A protein and the small-molecule ligand that binds it are described below.
Small molecule (SMILES): CC(=O)N[C@H]1[C@H](O[C@H]2[C@H](O)[C@@H](NC(C)=O)CO[C@@H]2CO)O[C@H](CO)[C@@H](O[C@@H]2O[C@H](CO)[C@@H](O)[C@H](O)[C@@H]2O)[C@@H]1O

Sequence of chain 1.B:
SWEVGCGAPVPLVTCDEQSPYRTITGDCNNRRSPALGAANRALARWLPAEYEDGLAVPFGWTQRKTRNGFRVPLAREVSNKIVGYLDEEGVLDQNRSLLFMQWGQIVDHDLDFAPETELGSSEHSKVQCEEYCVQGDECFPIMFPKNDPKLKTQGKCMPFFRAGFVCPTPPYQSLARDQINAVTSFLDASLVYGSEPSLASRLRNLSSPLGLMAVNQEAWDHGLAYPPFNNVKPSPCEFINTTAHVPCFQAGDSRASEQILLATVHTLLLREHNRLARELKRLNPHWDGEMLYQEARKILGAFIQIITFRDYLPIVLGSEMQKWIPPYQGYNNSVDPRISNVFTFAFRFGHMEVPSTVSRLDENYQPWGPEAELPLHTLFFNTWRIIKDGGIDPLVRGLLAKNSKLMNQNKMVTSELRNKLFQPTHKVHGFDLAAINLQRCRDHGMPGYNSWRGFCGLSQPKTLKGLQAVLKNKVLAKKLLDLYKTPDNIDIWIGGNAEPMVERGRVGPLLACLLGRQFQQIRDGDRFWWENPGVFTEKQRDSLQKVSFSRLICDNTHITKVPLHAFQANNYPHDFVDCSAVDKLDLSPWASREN

Binding-site contacts:
Ligand atom O7 contacts residue VAL215 of chain 1.B at 3.1 Å (h-bond).
Ligand atom N2 contacts residue ASN205 of chain 1.B at 2.9 Å (h-bond).
Ligand atom C8 contacts residue VAL215 of chain 1.B at 4.0 Å (hydrophobic).
Ligand atom N2 contacts residue GLN217 of chain 1.B at 3.8 Å.
Ligand atom O3 contacts residue GLN217 of chain 1.B at 3.2 Å (h-bond).
Ligand atom C1 contacts residue SER208 of chain 1.B at 3.8 Å.
Ligand atom C6 contacts residue LEU210 of chain 1.B at 4.0 Å (hydrophobic).
Ligand atom O6 contacts residue LEU210 of chain 1.B at 4.0 Å.
Ligand atom C6 contacts residue TRP220 of chain 1.B at 3.7 Å (hydrophobic).
Ligand atom C7 contacts residue ASN205 of chain 1.B at 3.3 Å.
Ligand atom O5 contacts residue SER208 of chain 1.B at 3.1 Å (h-bond).
Ligand atom O7 contacts residue GLN217 of chain 1.B at 3.4 Å (h-bond).
Ligand atom C8 contacts residue GLN217 of chain 1.B at 3.4 Å.
Ligand atom C3 contacts residue GLN217 of chain 1.B at 4.3 Å.
Ligand atom C6 contacts residue SER208 of chain 1.B at 3.7 Å.
Ligand atom C5 contacts residue SER208 of chain 1.B at 4.0 Å.
Ligand atom O6 contacts residue GLN217 of chain 1.B at 4.0 Å.
Ligand atom O6 contacts residue LEU212 of chain 1.B at 4.4 Å.
Ligand atom O5 contacts residue ASN205 of chain 1.B at 2.4 Å (h-bond).
Ligand atom C4 contacts residue ASN205 of chain 1.B at 4.2 Å.
Ligand atom O7 contacts residue ALA214 of chain 1.B at 3.6 Å.
Ligand atom C2 contacts residue GLN217 of chain 1.B at 4.3 Å.
Ligand atom O6 contacts residue TRP220 of chain 1.B at 3.4 Å.
Ligand atom C7 contacts residue ALA214 of chain 1.B at 4.4 Å (hydrophobic).
Ligand atom C8 contacts residue ASN205 of chain 1.B at 4.5 Å.
Ligand atom C7 contacts residue VAL215 of chain 1.B at 4.2 Å (hydrophobic).
Ligand atom C2 contacts residue ASN205 of chain 1.B at 2.3 Å.
Ligand atom C7 contacts residue GLN217 of chain 1.B at 3.2 Å.
Ligand atom O7 contacts residue MET213 of chain 1.B at 4.5 Å.
Ligand atom C1 contacts residue ASN205 of chain 1.B at 1.5 Å.
Ligand atom O7 contacts residue ASN205 of chain 1.B at 3.3 Å (h-bond).
Ligand atom O5 contacts residue LEU212 of chain 1.B at 4.0 Å.
Ligand atom C3 contacts residue ASN205 of chain 1.B at 3.7 Å.
Ligand atom C5 contacts residue ASN205 of chain 1.B at 3.7 Å.